Sequence of chain 1.A:
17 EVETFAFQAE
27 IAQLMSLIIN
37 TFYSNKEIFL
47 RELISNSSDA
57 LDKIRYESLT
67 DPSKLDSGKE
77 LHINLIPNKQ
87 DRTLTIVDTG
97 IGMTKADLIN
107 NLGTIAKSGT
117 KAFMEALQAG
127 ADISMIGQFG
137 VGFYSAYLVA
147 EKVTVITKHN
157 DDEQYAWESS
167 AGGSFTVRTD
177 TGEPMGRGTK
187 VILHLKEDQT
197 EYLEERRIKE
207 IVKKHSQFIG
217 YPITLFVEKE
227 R

Binding-site contacts:
Ligand atom C16 contacts residue LEU104 of chain 1.A at 3.6 Å (hydrophobic).
Ligand atom C17 contacts residue TRP163 of chain 1.A at 3.4 Å (hydrophobic).
Ligand atom C1 contacts residue GLY109 of chain 1.A at 3.6 Å.
Ligand atom C11 contacts residue LEU104 of chain 1.A at 3.6 Å (hydrophobic).
Ligand atom C5 contacts residue TYR140 of chain 1.A at 3.5 Å (hydrophobic).
Ligand atom C33 contacts residue MET99 of chain 1.A at 3.7 Å (hydrophobic).
Ligand atom C9 contacts residue TRP163 of chain 1.A at 3.5 Å (hydrophobic).
Ligand atom C6 contacts residue GLN24 of chain 1.A at 3.5 Å.
Ligand atom N29 contacts residue ASP94 of chain 1.A at 2.6 Å (salt-bridge).
Ligand atom C3 contacts residue PHE171 of chain 1.A at 3.5 Å (hydrophobic).
Ligand atom N8 contacts residue PHE23 of chain 1.A at 3.8 Å.
Ligand atom C27 contacts residue PHE139 of chain 1.A at 3.8 Å (hydrophobic).
Ligand atom N10 contacts residue TRP163 of chain 1.A at 3.6 Å.
Ligand atom C5 contacts residue GLY109 of chain 1.A at 3.5 Å.
Ligand atom C21 contacts residue PHE139 of chain 1.A at 3.7 Å (hydrophobic).
Ligand atom C35 contacts residue LYS59 of chain 1.A at 3.7 Å.
Ligand atom O30 contacts residue ALA56 of chain 1.A at 3.3 Å.
Ligand atom C9 contacts residue TYR140 of chain 1.A at 3.5 Å (hydrophobic).
Ligand atom C3 contacts residue LEU104 of chain 1.A at 3.4 Å (hydrophobic).
Ligand atom C19 contacts residue PHE139 of chain 1.A at 3.5 Å (hydrophobic).
Ligand atom C28 contacts residue ASP94 of chain 1.A at 3.7 Å.
Ligand atom C11 contacts residue TRP163 of chain 1.A at 3.5 Å (hydrophobic).
Ligand atom C4 contacts residue GLY109 of chain 1.A at 3.7 Å.
Ligand atom C2 contacts residue PHE171 of chain 1.A at 3.5 Å (hydrophobic).
Ligand atom N8 contacts residue TYR140 of chain 1.A at 2.8 Å (h-bond).
Ligand atom O38 contacts residue LYS59 of chain 1.A at 2.9 Å (salt-bridge).
Ligand atom C36 contacts residue ALA56 of chain 1.A at 3.8 Å (hydrophobic).
Ligand atom C6 contacts residue GLY109 of chain 1.A at 3.6 Å.
Ligand atom O30 contacts residue THR185 of chain 1.A at 3.5 Å (h-bond).
Ligand atom C2 contacts residue GLY109 of chain 1.A at 3.7 Å.
Ligand atom C13 contacts residue PHE139 of chain 1.A at 3.6 Å (hydrophobic).
Ligand atom C6 contacts residue ILE27 of chain 1.A at 3.7 Å (hydrophobic).
Ligand atom N29 contacts residue THR185 of chain 1.A at 3.7 Å.
Ligand atom C25 contacts residue MET99 of chain 1.A at 3.7 Å (hydrophobic).
Ligand atom C26 contacts residue MET99 of chain 1.A at 3.8 Å (hydrophobic).
Ligand atom C5 contacts residue PHE23 of chain 1.A at 3.7 Å (hydrophobic).
Ligand atom N20 contacts residue PHE139 of chain 1.A at 3.5 Å.
Ligand atom C18 contacts residue PHE139 of chain 1.A at 3.6 Å (hydrophobic).
Ligand atom C2 contacts residue ILE105 of chain 1.A at 3.3 Å (hydrophobic).
Ligand atom N29 contacts residue SER53 of chain 1.A at 3.6 Å.

This small molecule binds to this protein.
Small molecule (SMILES): NC(=O)c1ccc(-c2nccc3c(-n4cnc(-c5ccccc5)c4)cccc23)cc1NC1CCC(O)CC1